Binding-site contacts:
Ligand atom C09 contacts residue ILE68 of chain 1.D at 3.4 Å (hydrophobic).
Ligand atom C07 contacts residue GLU67 of chain 1.D at 3.2 Å.
Ligand atom F33 contacts residue MET99 of chain 1.D at 3.6 Å.
Ligand atom C27 contacts residue LYS54 of chain 1.D at 3.4 Å.
Ligand atom F33 contacts residue LEU86 of chain 1.D at 3.1 Å.
Ligand atom C26 contacts residue LYS54 of chain 1.D at 3.6 Å.
Ligand atom C28 contacts residue ILE53 of chain 1.D at 3.4 Å (hydrophobic).
Ligand atom C37 contacts residue LEU167 of chain 1.D at 3.6 Å (hydrophobic).
Ligand atom C15 contacts residue LEU167 of chain 1.D at 3.3 Å (hydrophobic).
Ligand atom C26 contacts residue MET99 of chain 1.D at 3.6 Å (hydrophobic).
Ligand atom O38 contacts residue LYS54 of chain 1.D at 3.2 Å.
Ligand atom C29 contacts residue MET99 of chain 1.D at 3.5 Å (hydrophobic).
Ligand atom C28 contacts residue ALA52 of chain 1.D at 3.0 Å (hydrophobic).
Ligand atom C27 contacts residue ILE53 of chain 1.D at 3.5 Å (hydrophobic).
Ligand atom C34 contacts residue CYS84 of chain 1.D at 3.5 Å (hydrophobic).
Ligand atom F33 contacts residue ARG85 of chain 1.D at 3.0 Å.
Ligand atom C16 contacts residue LEU97 of chain 1.D at 3.5 Å (hydrophobic).
Ligand atom F33 contacts residue CYS84 of chain 1.D at 3.5 Å.
Ligand atom C28 contacts residue MET99 of chain 1.D at 3.5 Å (hydrophobic).
Ligand atom C26 contacts residue ANP1 of chain 1.O at 3.5 Å.
Ligand atom O38 contacts residue LEU167 of chain 1.D at 3.5 Å.
Ligand atom C40 contacts residue ILE68 of chain 1.D at 3.5 Å (hydrophobic).
Ligand atom N25 contacts residue LYS54 of chain 1.D at 3.2 Å.
Ligand atom N25 contacts residue ASP164 of chain 1.D at 3.3 Å (salt-bridge).
Ligand atom C12 contacts residue PHE32 of chain 1.D at 3.5 Å (hydrophobic).
Ligand atom C28 contacts residue LEU97 of chain 1.D at 3.2 Å (hydrophobic).
Ligand atom C34 contacts residue PHE165 of chain 1.D at 3.4 Å (hydrophobic).
Ligand atom C16 contacts residue LEU167 of chain 1.D at 3.2 Å (hydrophobic).
Ligand atom C29 contacts residue LEU97 of chain 1.D at 3.2 Å (hydrophobic).
Ligand atom C35 contacts residue PHE165 of chain 1.D at 3.5 Å (hydrophobic).
Ligand atom C27 contacts residue MET99 of chain 1.D at 3.6 Å (hydrophobic).
Ligand atom C20 contacts residue ASP164 of chain 1.D at 3.2 Å.
Ligand atom C17 contacts residue LEU167 of chain 1.D at 3.6 Å (hydrophobic).
Ligand atom C29 contacts residue ILE98 of chain 1.D at 3.5 Å (hydrophobic).
Ligand atom C10 contacts residue ILE68 of chain 1.D at 3.5 Å (hydrophobic).
Ligand atom C24 contacts residue MET99 of chain 1.D at 3.4 Å (hydrophobic).
Ligand atom C27 contacts residue ALA52 of chain 1.D at 3.5 Å (hydrophobic).
Ligand atom C01 contacts residue GLU67 of chain 1.D at 3.5 Å.
Ligand atom C17 contacts residue LEU97 of chain 1.D at 3.5 Å (hydrophobic).
Ligand atom C28 contacts residue LYS54 of chain 1.D at 3.2 Å.

Sequence of chain 1.D:
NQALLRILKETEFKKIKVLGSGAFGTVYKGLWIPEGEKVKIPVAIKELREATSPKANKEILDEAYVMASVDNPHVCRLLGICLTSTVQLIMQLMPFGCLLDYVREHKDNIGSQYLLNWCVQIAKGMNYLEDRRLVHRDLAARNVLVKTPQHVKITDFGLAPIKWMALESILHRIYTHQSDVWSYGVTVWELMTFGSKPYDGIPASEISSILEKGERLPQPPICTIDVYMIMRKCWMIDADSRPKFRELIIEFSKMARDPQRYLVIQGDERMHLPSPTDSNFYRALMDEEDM

The protein below binds the small molecule below.
Small molecule (SMILES): CN1CCC(c2ccc(-c3ccc4c(c3)C(=O)N([C@H](c3cccc(F)c3)c3nc5ccccc5[nH]3)C4)cc2)CC1